Binding-site contacts:
Ligand atom N contacts residue GOL1 of chain 1.J at 4.0 Å.
Ligand atom O contacts residue ALA99 of chain 1.C at 3.6 Å.
Ligand atom CA contacts residue ALA98 of chain 1.C at 3.7 Å (hydrophobic).
Ligand atom CD1 contacts residue GOL1 of chain 1.J at 4.1 Å.
Ligand atom CG contacts residue PHE89 of chain 1.C at 3.5 Å (hydrophobic).
Ligand atom CG contacts residue TYR87 of chain 1.C at 3.8 Å (hydrophobic).
Ligand atom CD contacts residue TYR87 of chain 1.C at 3.6 Å (hydrophobic).
Ligand atom OG contacts residue PRO97 of chain 1.C at 3.2 Å.
Ligand atom CG contacts residue VAL62 of chain 1.C at 4.0 Å (hydrophobic).
Ligand atom OG contacts residue LYS18 of chain 1.C at 3.4 Å.
Ligand atom C contacts residue PHE89 of chain 1.C at 4.0 Å (hydrophobic).
Ligand atom CB contacts residue TYR87 of chain 1.C at 3.6 Å (hydrophobic).
Ligand atom N contacts residue PHE89 of chain 1.C at 3.9 Å.
Ligand atom N contacts residue ALA98 of chain 1.C at 2.8 Å (h-bond).
Ligand atom CD contacts residue TRP71 of chain 1.C at 3.8 Å (hydrophobic).
Ligand atom O contacts residue TRP71 of chain 1.C at 3.6 Å.
Ligand atom CA contacts residue ILE100 of chain 1.C at 4.1 Å (hydrophobic).
Ligand atom CD2 contacts residue PHE64 of chain 1.C at 4.0 Å (hydrophobic).
Ligand atom O contacts residue PHE89 of chain 1.C at 3.3 Å.
Ligand atom C contacts residue ILE100 of chain 1.C at 4.0 Å (hydrophobic).
Ligand atom CG2 contacts residue ALA98 of chain 1.C at 3.7 Å (hydrophobic).
Ligand atom CG contacts residue TRP71 of chain 1.C at 3.7 Å (hydrophobic).
Ligand atom O contacts residue PRO97 of chain 1.C at 3.5 Å.
Ligand atom CD1 contacts residue PHE64 of chain 1.C at 4.0 Å (hydrophobic).
Ligand atom C contacts residue ALA98 of chain 1.C at 3.6 Å (hydrophobic).
Ligand atom C contacts residue PHE89 of chain 1.C at 4.0 Å (hydrophobic).
Ligand atom O contacts residue ILE100 of chain 1.C at 2.8 Å (h-bond).
Ligand atom CG2 contacts residue PRO97 of chain 1.C at 3.9 Å (hydrophobic).
Ligand atom CD contacts residue PHE89 of chain 1.C at 3.5 Å (hydrophobic).
Ligand atom N contacts residue GOL1 of chain 1.J at 3.5 Å (h-bond).
Ligand atom CD1 contacts residue GLN85 of chain 1.C at 3.9 Å.
Ligand atom CB contacts residue ILE100 of chain 1.C at 4.0 Å (hydrophobic).
Ligand atom OG contacts residue ILE96 of chain 1.C at 3.8 Å.
Ligand atom CB contacts residue GOL1 of chain 1.J at 3.9 Å.
Ligand atom CB contacts residue PHE89 of chain 1.C at 4.0 Å (hydrophobic).
Ligand atom CB contacts residue TRP71 of chain 1.C at 3.4 Å (hydrophobic).
Ligand atom CB contacts residue ALA98 of chain 1.C at 3.4 Å (hydrophobic).
Ligand atom OG contacts residue ALA98 of chain 1.C at 3.0 Å (h-bond).
Ligand atom CA contacts residue ALA98 of chain 1.C at 3.6 Å (hydrophobic).
Ligand atom CB contacts residue LYS18 of chain 1.C at 4.0 Å.

This protein binds this small molecule.
Small molecule (SMILES): CC(C)C[C@H](NC(=O)[C@@H](N)C(C)C)C(=O)N[C@H](C(=O)N[C@@H](CO)C(=O)N1CCC[C@H]1C(=O)N[C@H](C(=O)N1CCC[C@H]1C=O)C(C)C)[C@@H](C)O

Sequence of chain 1.C:
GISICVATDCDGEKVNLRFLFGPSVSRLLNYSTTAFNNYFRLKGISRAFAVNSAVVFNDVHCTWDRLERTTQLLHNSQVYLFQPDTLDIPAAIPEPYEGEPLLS